Sequence of chain 42.A:
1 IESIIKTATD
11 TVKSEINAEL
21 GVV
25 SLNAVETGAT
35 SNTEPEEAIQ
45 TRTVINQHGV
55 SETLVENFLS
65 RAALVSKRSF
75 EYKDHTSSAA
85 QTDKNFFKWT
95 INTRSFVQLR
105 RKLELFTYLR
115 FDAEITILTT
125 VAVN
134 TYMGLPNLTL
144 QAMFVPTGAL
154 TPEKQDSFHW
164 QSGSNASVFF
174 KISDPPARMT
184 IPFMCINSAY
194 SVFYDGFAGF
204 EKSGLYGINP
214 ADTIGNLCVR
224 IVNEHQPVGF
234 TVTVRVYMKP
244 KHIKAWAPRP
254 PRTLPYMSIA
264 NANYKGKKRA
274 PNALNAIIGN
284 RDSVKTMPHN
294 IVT

Sequence of chain 42.B:
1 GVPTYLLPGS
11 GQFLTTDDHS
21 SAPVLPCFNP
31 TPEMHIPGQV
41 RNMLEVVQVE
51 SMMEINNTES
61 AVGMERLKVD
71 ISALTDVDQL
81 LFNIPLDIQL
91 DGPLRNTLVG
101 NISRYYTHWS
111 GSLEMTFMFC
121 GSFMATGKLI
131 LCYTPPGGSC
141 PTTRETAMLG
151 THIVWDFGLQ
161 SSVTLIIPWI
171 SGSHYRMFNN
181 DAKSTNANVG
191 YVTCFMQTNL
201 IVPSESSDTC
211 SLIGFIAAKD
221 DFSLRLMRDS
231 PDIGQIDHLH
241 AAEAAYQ

Binding-site contacts:
Ligand atom C7 contacts residue ASN180 of chain 42.B at 3.5 Å.
Ligand atom O4 contacts residue ASP232 of chain 42.B at 2.9 Å (salt-bridge).
Ligand atom O1B contacts residue ARG104 of chain 42.B at 2.4 Å (salt-bridge).
Ligand atom C10 contacts residue LYS270 of chain 42.A at 3.6 Å.
Ligand atom C1 contacts residue ARG104 of chain 42.B at 3.4 Å.
Ligand atom O4 contacts residue PRO231 of chain 42.B at 3.8 Å.
Ligand atom C10 contacts residue ASP232 of chain 42.B at 3.6 Å.
Ligand atom O7 contacts residue PRO274 of chain 42.A at 3.5 Å.
Ligand atom O10 contacts residue LYS270 of chain 42.A at 3.0 Å (salt-bridge).
Ligand atom C4 contacts residue ARG104 of chain 42.B at 3.7 Å.
Ligand atom O3 contacts residue PRO274 of chain 42.A at 3.6 Å.
Ligand atom C3 contacts residue ARG95 of chain 42.B at 3.8 Å.
Ligand atom C8 contacts residue ASN180 of chain 42.B at 3.0 Å.
Ligand atom C11 contacts residue PRO231 of chain 42.B at 3.5 Å (hydrophobic).
Ligand atom C4 contacts residue PRO274 of chain 42.A at 3.8 Å (hydrophobic).
Ligand atom C3 contacts residue PRO274 of chain 42.A at 3.7 Å (hydrophobic).
Ligand atom C11 contacts residue GLY234 of chain 42.B at 3.7 Å.
Ligand atom O3 contacts residue GLY282 of chain 42.A at 3.3 Å.
Ligand atom C10 contacts residue ASN275 of chain 42.A at 3.2 Å.
Ligand atom C4 contacts residue PRO231 of chain 42.B at 3.4 Å (hydrophobic).
Ligand atom C11 contacts residue ASP232 of chain 42.B at 3.4 Å.
Ligand atom N5 contacts residue ASN275 of chain 42.A at 3.5 Å (h-bond).
Ligand atom O4 contacts residue ARG95 of chain 42.B at 3.3 Å (salt-bridge).
Ligand atom N5 contacts residue PRO231 of chain 42.B at 2.6 Å (h-bond).
Ligand atom C11 contacts residue ILE233 of chain 42.B at 3.5 Å (hydrophobic).
Ligand atom C4 contacts residue ASP232 of chain 42.B at 3.5 Å.
Ligand atom O6 contacts residue PRO274 of chain 42.A at 3.8 Å.
Ligand atom O4 contacts residue ASP91 of chain 42.B at 2.4 Å (salt-bridge).
Ligand atom C5 contacts residue PRO231 of chain 42.B at 3.4 Å (hydrophobic).
Ligand atom C4 contacts residue ASP91 of chain 42.B at 3.4 Å.
Ligand atom O7 contacts residue ASN180 of chain 42.B at 3.2 Å (h-bond).
Ligand atom O4 contacts residue ASN275 of chain 42.A at 2.8 Å (h-bond).
Ligand atom C10 contacts residue PRO231 of chain 42.B at 3.5 Å (hydrophobic).
Ligand atom O1B contacts residue ASP91 of chain 42.B at 3.8 Å.
Ligand atom O6 contacts residue ASP91 of chain 42.B at 3.2 Å.
Ligand atom C3 contacts residue ARG104 of chain 42.B at 3.8 Å.
Ligand atom O10 contacts residue ASN275 of chain 42.A at 2.7 Å (h-bond).
Ligand atom C4 contacts residue ASN275 of chain 42.A at 3.7 Å.
Ligand atom C5 contacts residue ASN275 of chain 42.A at 3.5 Å.
Ligand atom O7 contacts residue LYS270 of chain 42.A at 3.4 Å (salt-bridge).

The small molecule below binds the protein below.
Small molecule (SMILES): CC(=O)N[C@@H]1[C@@H](O)[C@H](O[C@@H]2O[C@H](CO[C@]3(C(=O)O)C[C@H](O)[C@@H](NC(C)=O)[C@H]([C@H](O)[C@H](O)CO)O3)[C@H](O)[C@H](O)[C@H]2O)[C@@H](CO)O[C@H]1O